This small molecule binds to this protein.
Small molecule (SMILES): Nc1ncnc2c([C@@H]3N[C@H](CO)[C@@H](O)[C@H]3O)c[nH]c12

Sequence of chain 1.C:
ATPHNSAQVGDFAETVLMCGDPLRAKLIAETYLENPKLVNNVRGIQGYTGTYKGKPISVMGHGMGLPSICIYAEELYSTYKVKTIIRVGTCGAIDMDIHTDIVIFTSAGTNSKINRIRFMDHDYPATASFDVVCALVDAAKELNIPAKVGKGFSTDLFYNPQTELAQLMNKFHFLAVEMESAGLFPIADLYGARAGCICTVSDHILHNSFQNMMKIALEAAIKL

Binding-site contacts:
Ligand atom C2' contacts residue MET180 of chain 1.C at 3.6 Å (hydrophobic).
Ligand atom O2' contacts residue THR90 of chain 1.C at 3.8 Å.
Ligand atom C2 contacts residue VAL178 of chain 1.C at 3.6 Å (hydrophobic).
Ligand atom N1 contacts residue PHE159 of chain 1.C at 3.8 Å.
Ligand atom O3' contacts residue MET64 of chain 1.C at 3.7 Å.
Ligand atom N4' contacts residue ARG43 of chain 2.C at 3.7 Å.
Ligand atom N7 contacts residue CYS91 of chain 1.C at 3.6 Å.
Ligand atom N3 contacts residue PHE159 of chain 1.C at 3.8 Å.
Ligand atom O3' contacts residue PO41 of chain 1.I at 2.7 Å (h-bond).
Ligand atom N7 contacts residue ASP204 of chain 1.C at 3.1 Å (salt-bridge).
Ligand atom C8 contacts residue CYS91 of chain 1.C at 3.6 Å (hydrophobic).
Ligand atom C2' contacts residue GLU179 of chain 1.C at 3.8 Å.
Ligand atom C4 contacts residue VAL178 of chain 1.C at 3.8 Å (hydrophobic).
Ligand atom O3' contacts residue GLU181 of chain 1.C at 2.5 Å (salt-bridge).
Ligand atom C3' contacts residue GLU181 of chain 1.C at 3.4 Å.
Ligand atom O2' contacts residue GLU179 of chain 1.C at 3.1 Å.
Ligand atom C5' contacts residue HIS4 of chain 2.C at 3.2 Å.
Ligand atom C5 contacts residue PHE159 of chain 1.C at 3.8 Å (hydrophobic).
Ligand atom N6 contacts residue ILE206 of chain 1.C at 3.3 Å.
Ligand atom O5' contacts residue HIS4 of chain 2.C at 2.8 Å.
Ligand atom C9 contacts residue THR90 of chain 1.C at 3.9 Å.
Ligand atom N6 contacts residue ASP204 of chain 1.C at 3.2 Å (salt-bridge).
Ligand atom N4' contacts residue THR90 of chain 1.C at 3.6 Å.
Ligand atom O5' contacts residue PHE159 of chain 1.C at 3.2 Å.
Ligand atom C1' contacts residue THR90 of chain 1.C at 3.3 Å.
Ligand atom C5' contacts residue PHE159 of chain 1.C at 3.8 Å (hydrophobic).
Ligand atom O2' contacts residue ARG87 of chain 1.C at 3.1 Å (salt-bridge).
Ligand atom C2 contacts residue PHE159 of chain 1.C at 3.6 Å (hydrophobic).
Ligand atom C5' contacts residue MET64 of chain 1.C at 3.8 Å (hydrophobic).
Ligand atom O2' contacts residue MET180 of chain 1.C at 3.0 Å (h-bond).
Ligand atom N7 contacts residue GLY92 of chain 1.C at 3.8 Å.
Ligand atom N3 contacts residue GLU179 of chain 1.C at 3.7 Å.
Ligand atom C4' contacts residue ARG43 of chain 2.C at 3.7 Å.
Ligand atom N3 contacts residue MET180 of chain 1.C at 3.5 Å.
Ligand atom C1' contacts residue PO41 of chain 1.I at 3.6 Å.
Ligand atom N4' contacts residue PO41 of chain 1.I at 3.4 Å (h-bond).
Ligand atom C8 contacts residue THR90 of chain 1.C at 3.2 Å.
Ligand atom C6 contacts residue PHE159 of chain 1.C at 3.7 Å (hydrophobic).
Ligand atom O2' contacts residue GLU181 of chain 1.C at 2.7 Å (salt-bridge).
Ligand atom N1 contacts residue VAL178 of chain 1.C at 3.8 Å.

Sequence of chain 2.C:
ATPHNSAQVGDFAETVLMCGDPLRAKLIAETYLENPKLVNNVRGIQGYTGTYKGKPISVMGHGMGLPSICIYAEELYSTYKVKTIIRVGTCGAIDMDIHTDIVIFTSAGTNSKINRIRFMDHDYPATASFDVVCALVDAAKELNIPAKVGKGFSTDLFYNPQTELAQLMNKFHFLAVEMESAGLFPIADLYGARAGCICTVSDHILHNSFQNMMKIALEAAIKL